Binding-site contacts:
Ligand atom C1 contacts residue ASN12 of chain 19.I at 2.1 Å.
Ligand atom O7 contacts residue ASN12 of chain 19.I at 3.7 Å.
Ligand atom C5 contacts residue ASN12 of chain 19.I at 4.0 Å.
Ligand atom C2 contacts residue ASN12 of chain 19.I at 3.2 Å.
Ligand atom N2 contacts residue ASN12 of chain 19.I at 3.8 Å.
Ligand atom C7 contacts residue ASN12 of chain 19.I at 3.9 Å.
Ligand atom O5 contacts residue ASN12 of chain 19.I at 2.6 Å (h-bond).

The protein below binds the small molecule below.
Small molecule (SMILES): CC(=O)N[C@H]1[C@H](O[C@H]2[C@H](O)[C@@H](NC(C)=O)CO[C@@H]2CO)O[C@H](CO)[C@@H](O)[C@@H]1O

Sequence of chain 19.I:
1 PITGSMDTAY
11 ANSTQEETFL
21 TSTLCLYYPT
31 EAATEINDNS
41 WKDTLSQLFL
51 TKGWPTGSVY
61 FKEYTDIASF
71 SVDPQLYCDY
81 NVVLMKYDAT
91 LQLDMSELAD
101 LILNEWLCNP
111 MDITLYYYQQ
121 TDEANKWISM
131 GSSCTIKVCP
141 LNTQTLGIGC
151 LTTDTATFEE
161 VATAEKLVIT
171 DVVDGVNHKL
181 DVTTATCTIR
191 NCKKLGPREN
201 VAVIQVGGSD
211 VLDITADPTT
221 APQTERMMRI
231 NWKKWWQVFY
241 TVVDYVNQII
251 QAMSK